Binding-site contacts:
Ligand atom O5 contacts residue ASN657 of chain 1.A at 2.4 Å (h-bond).
Ligand atom O7 contacts residue ASN657 of chain 1.A at 3.1 Å (h-bond).
Ligand atom C5 contacts residue ASN657 of chain 1.A at 3.8 Å.
Ligand atom C4 contacts residue ASN657 of chain 1.A at 4.3 Å.
Ligand atom N2 contacts residue ASN657 of chain 1.A at 3.0 Å (h-bond).
Ligand atom C2 contacts residue ASN657 of chain 1.A at 2.5 Å.
Ligand atom C1 contacts residue ASN657 of chain 1.A at 1.5 Å.
Ligand atom C8 contacts residue HIS655 of chain 1.A at 3.3 Å.
Ligand atom C8 contacts residue VAL656 of chain 1.A at 4.0 Å (hydrophobic).
Ligand atom C3 contacts residue ASN657 of chain 1.A at 3.9 Å.
Ligand atom C7 contacts residue ASN657 of chain 1.A at 3.2 Å.
Ligand atom C8 contacts residue ASN657 of chain 1.A at 4.4 Å.

Sequence of chain 1.A:
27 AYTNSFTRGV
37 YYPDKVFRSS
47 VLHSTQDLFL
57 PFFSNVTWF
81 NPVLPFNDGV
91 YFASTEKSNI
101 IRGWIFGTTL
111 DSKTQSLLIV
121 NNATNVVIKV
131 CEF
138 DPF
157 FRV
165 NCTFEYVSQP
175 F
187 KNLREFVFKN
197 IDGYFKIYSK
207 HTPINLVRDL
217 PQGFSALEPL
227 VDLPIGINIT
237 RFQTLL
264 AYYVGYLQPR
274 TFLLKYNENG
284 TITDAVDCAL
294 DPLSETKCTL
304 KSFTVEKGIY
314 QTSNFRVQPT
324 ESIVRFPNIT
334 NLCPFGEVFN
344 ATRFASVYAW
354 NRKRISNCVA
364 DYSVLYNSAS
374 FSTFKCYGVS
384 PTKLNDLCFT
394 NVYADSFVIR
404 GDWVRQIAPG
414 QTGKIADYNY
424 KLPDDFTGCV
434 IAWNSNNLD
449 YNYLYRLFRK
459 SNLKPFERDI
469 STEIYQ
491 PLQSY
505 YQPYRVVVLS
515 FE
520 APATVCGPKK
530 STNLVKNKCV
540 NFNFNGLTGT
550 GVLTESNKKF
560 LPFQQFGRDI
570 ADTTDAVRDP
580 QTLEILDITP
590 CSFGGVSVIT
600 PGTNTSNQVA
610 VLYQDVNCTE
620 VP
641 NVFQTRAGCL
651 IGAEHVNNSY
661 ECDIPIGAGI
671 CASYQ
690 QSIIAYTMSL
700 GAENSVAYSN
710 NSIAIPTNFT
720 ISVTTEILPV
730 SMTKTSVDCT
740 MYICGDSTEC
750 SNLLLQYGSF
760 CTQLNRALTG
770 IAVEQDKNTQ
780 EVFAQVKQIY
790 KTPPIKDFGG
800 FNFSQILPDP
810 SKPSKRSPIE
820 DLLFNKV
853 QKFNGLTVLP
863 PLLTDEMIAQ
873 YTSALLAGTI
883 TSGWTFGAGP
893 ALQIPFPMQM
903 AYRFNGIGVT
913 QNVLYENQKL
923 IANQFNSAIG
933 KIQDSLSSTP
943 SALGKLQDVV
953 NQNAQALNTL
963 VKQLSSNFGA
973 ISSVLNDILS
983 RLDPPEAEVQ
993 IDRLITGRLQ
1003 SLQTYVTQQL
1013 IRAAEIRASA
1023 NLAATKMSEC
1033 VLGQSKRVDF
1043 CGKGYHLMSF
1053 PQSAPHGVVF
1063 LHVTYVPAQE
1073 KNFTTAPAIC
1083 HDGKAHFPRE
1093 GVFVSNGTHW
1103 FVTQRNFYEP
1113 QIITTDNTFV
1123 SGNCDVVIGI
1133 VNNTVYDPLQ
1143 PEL

A small-molecule ligand and the protein it binds are described below.
Small molecule (SMILES): CC(=O)N[C@@H]1[C@@H](O)[C@H](O)[C@@H](CO)O[C@H]1O